This small molecule binds to this protein.
Small molecule (SMILES): CCN(C(=O)c1cnc(C)nc1NCc1ccco1)[C@H]1CCCNC1

Sequence of chain 1.B:
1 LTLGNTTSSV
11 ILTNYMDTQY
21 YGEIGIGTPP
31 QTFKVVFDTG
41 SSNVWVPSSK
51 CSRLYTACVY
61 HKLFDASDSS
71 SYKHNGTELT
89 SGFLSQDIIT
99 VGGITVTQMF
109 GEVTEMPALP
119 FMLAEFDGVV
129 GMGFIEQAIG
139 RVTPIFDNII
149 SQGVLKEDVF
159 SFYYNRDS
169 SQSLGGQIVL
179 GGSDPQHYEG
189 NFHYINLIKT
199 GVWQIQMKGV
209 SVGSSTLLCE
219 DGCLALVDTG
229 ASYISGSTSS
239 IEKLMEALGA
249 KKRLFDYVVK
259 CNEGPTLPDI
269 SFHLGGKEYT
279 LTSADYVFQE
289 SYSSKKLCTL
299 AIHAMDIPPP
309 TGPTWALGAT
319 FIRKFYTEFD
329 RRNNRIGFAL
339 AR

Binding-site contacts:
Ligand atom C9 contacts residue ASP38 of chain 1.B at 3.1 Å.
Ligand atom N17 contacts residue PHE124 of chain 1.B at 3.8 Å.
Ligand atom C9 contacts residue ASP226 of chain 1.B at 3.7 Å.
Ligand atom C24 contacts residue GLY228 of chain 1.B at 3.5 Å.
Ligand atom C23 contacts residue TYR162 of chain 1.B at 3.7 Å (hydrophobic).
Ligand atom C22 contacts residue TYR20 of chain 1.B at 3.5 Å (hydrophobic).
Ligand atom O11 contacts residue GLY228 of chain 1.B at 3.3 Å (h-bond).
Ligand atom C21 contacts residue GLN19 of chain 1.B at 3.9 Å.
Ligand atom C1 contacts residue GLY228 of chain 1.B at 3.8 Å.
Ligand atom C24 contacts residue THR227 of chain 1.B at 3.1 Å.
Ligand atom C9 contacts residue GLY228 of chain 1.B at 3.4 Å.
Ligand atom C23 contacts residue GLY228 of chain 1.B at 3.9 Å.
Ligand atom C22 contacts residue VAL36 of chain 1.B at 3.5 Å (hydrophobic).
Ligand atom N3 contacts residue GLY228 of chain 1.B at 3.5 Å (h-bond).
Ligand atom C7 contacts residue ASP226 of chain 1.B at 3.5 Å.
Ligand atom O25 contacts residue GLY228 of chain 1.B at 3.2 Å (h-bond).
Ligand atom C18 contacts residue GLY228 of chain 1.B at 3.7 Å.
Ligand atom C23 contacts residue VAL36 of chain 1.B at 3.8 Å (hydrophobic).
Ligand atom C22 contacts residue GLN19 of chain 1.B at 3.9 Å.
Ligand atom O11 contacts residue ALA229 of chain 1.B at 3.8 Å.
Ligand atom C7 contacts residue GLY40 of chain 1.B at 3.5 Å.
Ligand atom N19 contacts residue GLY228 of chain 1.B at 2.6 Å (h-bond).
Ligand atom C7 contacts residue ASP38 of chain 1.B at 3.7 Å.
Ligand atom O25 contacts residue SER230 of chain 1.B at 3.4 Å (h-bond).
Ligand atom O25 contacts residue THR18 of chain 1.B at 3.2 Å (h-bond).
Ligand atom C20 contacts residue GLY228 of chain 1.B at 3.4 Å.
Ligand atom C10 contacts residue GLY228 of chain 1.B at 3.3 Å.
Ligand atom N8 contacts residue ASP38 of chain 1.B at 2.9 Å (salt-bridge).
Ligand atom O25 contacts residue ALA229 of chain 1.B at 3.1 Å.
Ligand atom C23 contacts residue TYR20 of chain 1.B at 3.5 Å (hydrophobic).
Ligand atom C20 contacts residue THR18 of chain 1.B at 3.3 Å.
Ligand atom C24 contacts residue ALA229 of chain 1.B at 3.2 Å (hydrophobic).
Ligand atom C16 contacts residue GLN19 of chain 1.B at 3.9 Å.
Ligand atom N8 contacts residue ASP226 of chain 1.B at 2.7 Å (salt-bridge).
Ligand atom C23 contacts residue THR227 of chain 1.B at 3.1 Å.
Ligand atom C21 contacts residue THR18 of chain 1.B at 3.2 Å.
Ligand atom C22 contacts residue GLY228 of chain 1.B at 3.6 Å.
Ligand atom C4 contacts residue GLY228 of chain 1.B at 3.7 Å.
Ligand atom C21 contacts residue GLY228 of chain 1.B at 3.1 Å.
Ligand atom C16 contacts residue LEU121 of chain 1.B at 3.7 Å (hydrophobic).